Sequence of chain 1.IA:
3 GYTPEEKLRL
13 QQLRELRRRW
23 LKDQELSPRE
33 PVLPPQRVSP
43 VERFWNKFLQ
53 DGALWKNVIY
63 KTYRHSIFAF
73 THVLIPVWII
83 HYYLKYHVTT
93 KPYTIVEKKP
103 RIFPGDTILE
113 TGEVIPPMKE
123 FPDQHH

Binding-site contacts:
Ligand atom C22 contacts residue LEU34 of chain 1.L at 4.1 Å (hydrophobic).
Ligand atom C17 contacts residue ARG66 of chain 1.IA at 3.7 Å.
Ligand atom C18 contacts residue TYR35 of chain 1.L at 3.9 Å (hydrophobic).
Ligand atom C16 contacts residue LEU34 of chain 1.L at 3.9 Å (hydrophobic).
Ligand atom O26 contacts residue LYS63 of chain 1.IA at 3.6 Å (salt-bridge).
Ligand atom O3 contacts residue ILE69 of chain 1.IA at 4.3 Å.
Ligand atom C18 contacts residue PHE70 of chain 1.IA at 3.3 Å (hydrophobic).
Ligand atom C1 contacts residue ILE69 of chain 1.IA at 4.3 Å (hydrophobic).
Ligand atom C15 contacts residue ASN31 of chain 1.L at 3.7 Å.
Ligand atom C12 contacts residue ARG66 of chain 1.IA at 3.9 Å.
Ligand atom O26 contacts residue ARG66 of chain 1.IA at 3.5 Å.
Ligand atom C4 contacts residue THR26 of chain 1.L at 3.7 Å.
Ligand atom C15 contacts residue TYR35 of chain 1.L at 4.2 Å (hydrophobic).
Ligand atom C7 contacts residue LYS28 of chain 1.L at 4.0 Å.
Ligand atom C13 contacts residue ARG66 of chain 1.IA at 4.2 Å.
Ligand atom C21 contacts residue HIS67 of chain 1.IA at 4.2 Å.
Ligand atom C6 contacts residue LYS28 of chain 1.L at 3.8 Å.
Ligand atom C15 contacts residue ARG66 of chain 1.IA at 3.8 Å.
Ligand atom C23 contacts residue ARG66 of chain 1.IA at 3.8 Å.
Ligand atom C21 contacts residue ARG66 of chain 1.IA at 3.6 Å.
Ligand atom O25 contacts residue HIS67 of chain 1.IA at 3.0 Å.
Ligand atom C11 contacts residue PHE70 of chain 1.IA at 3.5 Å (hydrophobic).
Ligand atom C24 contacts residue ARG66 of chain 1.IA at 4.1 Å.
Ligand atom O12 contacts residue ARG66 of chain 1.IA at 3.2 Å (salt-bridge).
Ligand atom C21 contacts residue THR38 of chain 1.L at 3.9 Å.
Ligand atom C22 contacts residue THR38 of chain 1.L at 3.6 Å.
Ligand atom C14 contacts residue ARG66 of chain 1.IA at 3.7 Å.
Ligand atom C12 contacts residue PHE70 of chain 1.IA at 3.9 Å (hydrophobic).
Ligand atom C19 contacts residue TYR35 of chain 1.L at 3.7 Å (hydrophobic).
Ligand atom O26 contacts residue HIS67 of chain 1.IA at 2.3 Å (h-bond).
Ligand atom C21 contacts residue PHE70 of chain 1.IA at 4.1 Å (hydrophobic).
Ligand atom C6 contacts residue THR26 of chain 1.L at 4.1 Å.
Ligand atom C4 contacts residue LYS28 of chain 1.L at 3.7 Å.
Ligand atom C19 contacts residue HIS74 of chain 1.IA at 3.5 Å.
Ligand atom C20 contacts residue THR38 of chain 1.L at 3.5 Å.
Ligand atom C16 contacts residue ASN31 of chain 1.L at 4.2 Å.
Ligand atom C24 contacts residue HIS67 of chain 1.IA at 3.2 Å.
Ligand atom C16 contacts residue ARG66 of chain 1.IA at 3.7 Å.
Ligand atom O7 contacts residue LYS28 of chain 1.L at 2.9 Å.
Ligand atom C5 contacts residue THR26 of chain 1.L at 4.0 Å.

A protein and the small-molecule ligand that binds it are described below.
Small molecule (SMILES): C[C@H](CCC(=O)O)[C@H]1CC[C@H]2[C@@H]3[C@H](O)C[C@@H]4C[C@H](O)CC[C@]4(C)[C@H]3C[C@H](O)[C@]12C

Sequence of chain 1.L:
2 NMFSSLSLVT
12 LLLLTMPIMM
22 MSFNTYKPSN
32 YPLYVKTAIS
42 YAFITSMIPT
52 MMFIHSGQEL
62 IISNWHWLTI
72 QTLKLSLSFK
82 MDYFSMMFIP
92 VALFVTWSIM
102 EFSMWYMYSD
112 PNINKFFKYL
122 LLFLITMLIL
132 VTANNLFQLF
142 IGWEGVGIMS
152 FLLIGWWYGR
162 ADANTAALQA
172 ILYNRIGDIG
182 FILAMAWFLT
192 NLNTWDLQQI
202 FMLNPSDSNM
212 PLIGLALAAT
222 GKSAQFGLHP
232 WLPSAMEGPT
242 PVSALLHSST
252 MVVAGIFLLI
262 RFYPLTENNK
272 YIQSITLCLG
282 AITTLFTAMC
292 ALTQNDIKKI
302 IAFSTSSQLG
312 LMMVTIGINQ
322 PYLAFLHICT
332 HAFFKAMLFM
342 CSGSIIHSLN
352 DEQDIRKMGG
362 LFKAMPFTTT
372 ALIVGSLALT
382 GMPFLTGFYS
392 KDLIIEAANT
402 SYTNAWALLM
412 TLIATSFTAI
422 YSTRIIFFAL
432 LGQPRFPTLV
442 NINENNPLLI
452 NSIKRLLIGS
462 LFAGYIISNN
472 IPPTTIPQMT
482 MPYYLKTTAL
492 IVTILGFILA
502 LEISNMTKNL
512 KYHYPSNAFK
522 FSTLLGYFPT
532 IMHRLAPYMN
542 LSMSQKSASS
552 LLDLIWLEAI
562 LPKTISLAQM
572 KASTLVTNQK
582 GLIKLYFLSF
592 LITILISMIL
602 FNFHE